Sequence of chain 2.A:
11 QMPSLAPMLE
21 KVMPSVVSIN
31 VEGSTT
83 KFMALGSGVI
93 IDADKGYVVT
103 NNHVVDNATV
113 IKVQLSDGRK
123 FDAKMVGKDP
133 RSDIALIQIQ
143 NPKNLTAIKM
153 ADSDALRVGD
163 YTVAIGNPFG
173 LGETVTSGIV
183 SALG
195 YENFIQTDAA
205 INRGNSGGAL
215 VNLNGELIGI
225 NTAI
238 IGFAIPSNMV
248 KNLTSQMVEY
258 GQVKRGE

This protein binds this small molecule.
Small molecule (SMILES): CC(C)O[PH](=O)OC(C)C

Sequence of chain 3.A:
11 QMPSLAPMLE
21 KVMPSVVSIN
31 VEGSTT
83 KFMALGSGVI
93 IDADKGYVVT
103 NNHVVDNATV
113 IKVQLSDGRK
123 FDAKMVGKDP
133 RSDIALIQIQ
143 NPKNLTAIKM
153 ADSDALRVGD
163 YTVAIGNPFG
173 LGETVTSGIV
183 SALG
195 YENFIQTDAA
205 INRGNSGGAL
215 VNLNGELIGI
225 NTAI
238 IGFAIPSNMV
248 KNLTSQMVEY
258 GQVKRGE

Binding-site contacts:
Ligand atom C3 contacts residue ALA166 of chain 3.A at 3.7 Å (hydrophobic).
Ligand atom C3' contacts residue SER210 of chain 3.A at 3.5 Å.
Ligand atom C2 contacts residue ALA166 of chain 3.A at 3.8 Å (hydrophobic).
Ligand atom C3 contacts residue THR178 of chain 3.A at 3.8 Å.
Ligand atom P contacts residue SER210 of chain 3.A at 1.6 Å.
Ligand atom C2' contacts residue THR176 of chain 3.A at 4.4 Å.
Ligand atom O2P contacts residue SER210 of chain 3.A at 2.6 Å (h-bond).
Ligand atom C1 contacts residue ALA166 of chain 3.A at 4.5 Å (hydrophobic).
Ligand atom C3 contacts residue GLY168 of chain 3.A at 3.8 Å.
Ligand atom C3' contacts residue PRO170 of chain 3.A at 4.0 Å (hydrophobic).
Ligand atom O1P contacts residue THR178 of chain 3.A at 3.9 Å.
Ligand atom O1P contacts residue ALA204 of chain 3.A at 4.1 Å.
Ligand atom C2 contacts residue SER210 of chain 3.A at 3.8 Å.
Ligand atom C2 contacts residue GLY211 of chain 3.A at 3.2 Å.
Ligand atom C2' contacts residue ILE238 of chain 2.A at 3.8 Å (hydrophobic).
Ligand atom O1P contacts residue ALA166 of chain 3.A at 4.5 Å.
Ligand atom O1P contacts residue SER210 of chain 3.A at 2.7 Å (h-bond).
Ligand atom C2 contacts residue ILE167 of chain 3.A at 3.9 Å (hydrophobic).
Ligand atom C1' contacts residue SER210 of chain 3.A at 3.2 Å.
Ligand atom C1 contacts residue GLY168 of chain 3.A at 4.4 Å.
Ligand atom C3' contacts residue ASN209 of chain 3.A at 3.5 Å.
Ligand atom O3P contacts residue ARG207 of chain 3.A at 4.2 Å.
Ligand atom C2 contacts residue GLY168 of chain 3.A at 4.1 Å.
Ligand atom C1 contacts residue SER210 of chain 3.A at 3.1 Å.
Ligand atom O3P contacts residue ALA204 of chain 3.A at 3.5 Å.
Ligand atom C1 contacts residue THR178 of chain 3.A at 4.4 Å.
Ligand atom C3 contacts residue THR176 of chain 3.A at 3.1 Å.
Ligand atom C1' contacts residue PRO170 of chain 3.A at 4.1 Å (hydrophobic).
Ligand atom C2 contacts residue ASN225 of chain 3.A at 4.4 Å.
Ligand atom P contacts residue ILE205 of chain 3.A at 4.1 Å.
Ligand atom O3P contacts residue ILE205 of chain 3.A at 2.6 Å (h-bond).
Ligand atom C3 contacts residue SER210 of chain 3.A at 4.5 Å.
Ligand atom C3 contacts residue ILE167 of chain 3.A at 4.2 Å (hydrophobic).
Ligand atom O3P contacts residue SER210 of chain 3.A at 2.4 Å (h-bond).
Ligand atom C3' contacts residue ARG207 of chain 3.A at 3.9 Å.